This small molecule binds to this protein.
Small molecule (SMILES): OC(O)(C(F)(F)F)C(F)(F)F

Binding-site contacts:
Ligand atom O1 contacts residue HIS14 of chain 2.A at 3.6 Å.
Ligand atom C1 contacts residue LEU157 of chain 2.A at 3.9 Å (hydrophobic).
Ligand atom F1 contacts residue SER80 of chain 2.A at 4.1 Å.
Ligand atom C contacts residue SER80 of chain 2.A at 3.8 Å.
Ligand atom C1 contacts residue SER80 of chain 2.A at 4.0 Å.
Ligand atom F1 contacts residue PHE210 of chain 2.A at 3.9 Å.
Ligand atom O1 contacts residue LEU157 of chain 2.A at 3.8 Å.
Ligand atom C1 contacts residue ILE209 of chain 2.A at 3.9 Å (hydrophobic).
Ligand atom O1 contacts residue LEU148 of chain 2.A at 3.4 Å.
Ligand atom F2 contacts residue TRP128 of chain 2.A at 4.0 Å.
Ligand atom F5 contacts residue THR11 of chain 2.A at 3.7 Å.
Ligand atom F6 contacts residue ILE12 of chain 2.A at 4.0 Å.
Ligand atom F3 contacts residue LEU157 of chain 2.A at 3.4 Å.
Ligand atom F2 contacts residue LEU148 of chain 2.A at 3.6 Å.
Ligand atom F6 contacts residue LEU148 of chain 2.A at 3.2 Å.
Ligand atom O1 contacts residue ILE12 of chain 2.A at 3.4 Å (h-bond).
Ligand atom O2 contacts residue CYS81 of chain 2.A at 4.0 Å.
Ligand atom O2 contacts residue THR11 of chain 2.A at 2.9 Å (h-bond).
Ligand atom F6 contacts residue TRP128 of chain 2.A at 3.2 Å.
Ligand atom C contacts residue ILE12 of chain 2.A at 4.3 Å (hydrophobic).
Ligand atom F5 contacts residue ILE12 of chain 2.A at 2.7 Å.
Ligand atom F2 contacts residue ILE209 of chain 2.A at 4.3 Å.
Ligand atom F4 contacts residue TRP128 of chain 2.A at 3.6 Å.
Ligand atom F4 contacts residue ILE12 of chain 2.A at 4.1 Å.
Ligand atom C2 contacts residue TRP128 of chain 2.A at 4.1 Å (hydrophobic).
Ligand atom F4 contacts residue CYS81 of chain 2.A at 3.2 Å.
Ligand atom O1 contacts residue THR11 of chain 2.A at 3.6 Å.
Ligand atom F5 contacts residue CYS81 of chain 2.A at 3.9 Å.
Ligand atom O2 contacts residue SER80 of chain 2.A at 2.5 Å (h-bond).
Ligand atom F3 contacts residue HIS235 of chain 2.A at 3.4 Å.
Ligand atom F6 contacts residue LEU146 of chain 2.A at 4.2 Å.
Ligand atom F1 contacts residue ILE209 of chain 2.A at 3.8 Å.
Ligand atom F3 contacts residue ILE209 of chain 2.A at 3.0 Å.
Ligand atom F4 contacts residue LEU178 of chain 2.A at 3.8 Å.
Ligand atom C2 contacts residue CYS81 of chain 2.A at 4.1 Å (hydrophobic).
Ligand atom C contacts residue THR11 of chain 2.A at 4.0 Å.
Ligand atom F1 contacts residue TRP128 of chain 2.A at 3.6 Å.
Ligand atom F2 contacts residue LEU157 of chain 2.A at 3.4 Å.
Ligand atom F3 contacts residue SER80 of chain 2.A at 3.5 Å.
Ligand atom C2 contacts residue ILE12 of chain 2.A at 3.8 Å (hydrophobic).

Sequence of chain 2.A:
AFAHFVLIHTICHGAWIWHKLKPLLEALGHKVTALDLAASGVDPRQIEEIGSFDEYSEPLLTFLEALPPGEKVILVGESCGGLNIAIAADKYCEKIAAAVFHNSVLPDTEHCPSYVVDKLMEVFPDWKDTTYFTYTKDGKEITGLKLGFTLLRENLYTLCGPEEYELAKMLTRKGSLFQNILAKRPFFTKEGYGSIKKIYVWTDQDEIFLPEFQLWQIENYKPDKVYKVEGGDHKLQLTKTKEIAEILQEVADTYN